Sequence of chain 1.D:
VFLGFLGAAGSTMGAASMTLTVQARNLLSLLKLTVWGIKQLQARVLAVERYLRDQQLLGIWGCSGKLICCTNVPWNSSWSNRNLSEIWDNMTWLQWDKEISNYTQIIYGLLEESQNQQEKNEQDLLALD

A protein and the small-molecule ligand that binds it are described below.
Small molecule (SMILES): CC(=O)N[C@@H]1[C@@H](O)[C@H](O)[C@@H](CO)O[C@H]1O

Binding-site contacts:
Ligand atom C8 contacts residue ASN102 of chain 1.D at 4.5 Å.
Ligand atom C7 contacts residue GLU99 of chain 1.D at 4.2 Å.
Ligand atom N2 contacts residue ASN102 of chain 1.D at 2.9 Å (h-bond).
Ligand atom C7 contacts residue ASN102 of chain 1.D at 3.4 Å.
Ligand atom O5 contacts residue ASN102 of chain 1.D at 2.4 Å (h-bond).
Ligand atom C1 contacts residue ASN102 of chain 1.D at 1.4 Å.
Ligand atom O7 contacts residue ASN102 of chain 1.D at 3.6 Å (h-bond).
Ligand atom C8 contacts residue GLU99 of chain 1.D at 3.7 Å.
Ligand atom C3 contacts residue ASN102 of chain 1.D at 3.8 Å.
Ligand atom C5 contacts residue ASN102 of chain 1.D at 3.7 Å.
Ligand atom C2 contacts residue ASN102 of chain 1.D at 2.5 Å.
Ligand atom C8 contacts residue LYS98 of chain 1.D at 3.4 Å.
Ligand atom C4 contacts residue ASN102 of chain 1.D at 4.2 Å.